Sequence of chain 1.B:
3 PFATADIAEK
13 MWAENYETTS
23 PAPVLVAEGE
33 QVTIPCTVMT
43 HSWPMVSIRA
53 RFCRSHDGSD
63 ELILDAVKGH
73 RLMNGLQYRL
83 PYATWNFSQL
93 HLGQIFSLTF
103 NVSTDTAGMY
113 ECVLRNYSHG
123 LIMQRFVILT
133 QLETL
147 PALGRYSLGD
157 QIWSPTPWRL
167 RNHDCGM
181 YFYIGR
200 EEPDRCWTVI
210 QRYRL

This protein binds this small molecule.
Small molecule (SMILES): CC(=O)N[C@H]1[C@H](O[C@H]2[C@H](O)[C@@H](NC(C)=O)CO[C@@H]2CO)O[C@H](CO)[C@@H](O)[C@@H]1O

Binding-site contacts:
Ligand atom C8 contacts residue GLY31 of chain 1.B at 2.8 Å.
Ligand atom C8 contacts residue GLU32 of chain 1.B at 4.4 Å.
Ligand atom O5 contacts residue GLN33 of chain 1.B at 3.6 Å.
Ligand atom C1 contacts residue GLN33 of chain 1.B at 4.1 Å.
Ligand atom C3 contacts residue ASN103 of chain 1.B at 3.8 Å.
Ligand atom N2 contacts residue GLY31 of chain 1.B at 3.2 Å (h-bond).
Ligand atom N2 contacts residue ASN103 of chain 1.B at 3.0 Å (h-bond).
Ligand atom O5 contacts residue ASN103 of chain 1.B at 2.4 Å (h-bond).
Ligand atom C2 contacts residue ASN103 of chain 1.B at 2.7 Å.
Ligand atom C7 contacts residue ASN103 of chain 1.B at 4.3 Å.
Ligand atom O7 contacts residue GLY31 of chain 1.B at 4.2 Å.
Ligand atom C7 contacts residue GLY31 of chain 1.B at 3.2 Å.
Ligand atom C1 contacts residue ASN103 of chain 1.B at 1.4 Å.
Ligand atom O6 contacts residue GLN33 of chain 1.B at 4.2 Å.
Ligand atom C5 contacts residue ASN103 of chain 1.B at 3.5 Å.
Ligand atom C2 contacts residue GLY31 of chain 1.B at 4.3 Å.
Ligand atom C4 contacts residue ASN103 of chain 1.B at 4.3 Å.